A protein and the small-molecule ligand that binds it are described below.
Small molecule (SMILES): CC(=O)N[C@@H]1[C@@H](O)[C@H](O)[C@@H](CO)O[C@H]1O

Binding-site contacts:
Ligand atom C5 contacts residue ASN163 of chain 3.A at 3.7 Å.
Ligand atom C3 contacts residue FUC3 of chain 3.B at 3.9 Å.
Ligand atom C2 contacts residue ASN163 of chain 3.A at 2.5 Å.
Ligand atom C8 contacts residue FUC3 of chain 3.B at 4.3 Å.
Ligand atom C1 contacts residue ASN163 of chain 3.A at 1.5 Å.
Ligand atom C2 contacts residue FUC3 of chain 3.B at 4.0 Å.
Ligand atom C7 contacts residue FUC3 of chain 3.B at 4.3 Å.
Ligand atom C4 contacts residue ASN163 of chain 3.A at 4.3 Å.
Ligand atom C1 contacts residue FUC3 of chain 3.B at 4.1 Å.
Ligand atom O3 contacts residue FUC3 of chain 3.B at 4.5 Å.
Ligand atom N2 contacts residue ASN163 of chain 3.A at 3.0 Å (h-bond).
Ligand atom O7 contacts residue ASN163 of chain 3.A at 3.6 Å.
Ligand atom N2 contacts residue FUC3 of chain 3.B at 3.3 Å (h-bond).
Ligand atom C7 contacts residue ASN163 of chain 3.A at 3.5 Å.
Ligand atom C3 contacts residue ASN163 of chain 3.A at 3.9 Å.
Ligand atom O5 contacts residue ASN163 of chain 3.A at 2.4 Å (h-bond).

Sequence of chain 3.A:
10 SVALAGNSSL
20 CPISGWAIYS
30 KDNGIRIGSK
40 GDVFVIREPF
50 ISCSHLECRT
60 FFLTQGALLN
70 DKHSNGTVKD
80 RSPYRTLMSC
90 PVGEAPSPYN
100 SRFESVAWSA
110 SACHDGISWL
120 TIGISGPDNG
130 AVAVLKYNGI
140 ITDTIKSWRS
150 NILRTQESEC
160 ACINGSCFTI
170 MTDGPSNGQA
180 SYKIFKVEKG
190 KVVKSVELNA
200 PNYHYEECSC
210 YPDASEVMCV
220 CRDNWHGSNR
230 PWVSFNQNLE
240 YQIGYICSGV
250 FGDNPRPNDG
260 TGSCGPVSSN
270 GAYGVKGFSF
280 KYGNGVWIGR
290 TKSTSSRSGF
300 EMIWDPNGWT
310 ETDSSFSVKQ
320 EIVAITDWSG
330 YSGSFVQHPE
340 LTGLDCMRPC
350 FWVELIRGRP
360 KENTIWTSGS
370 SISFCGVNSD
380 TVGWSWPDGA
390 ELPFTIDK